The protein below binds the small molecule below.
Small molecule (SMILES): CC(=O)N[C@@H]1[C@@H](O)[C@H](O)[C@@H](CO)O[C@H]1O

Binding-site contacts:
Ligand atom O5 contacts residue THR89 of chain 24.C at 3.8 Å.
Ligand atom O5 contacts residue PHE119 of chain 24.C at 4.2 Å.
Ligand atom C1 contacts residue THR89 of chain 24.C at 3.9 Å.
Ligand atom O6 contacts residue ASN118 of chain 24.C at 4.1 Å.
Ligand atom C1 contacts residue ASN118 of chain 24.C at 1.4 Å.
Ligand atom C4 contacts residue ASN118 of chain 24.C at 4.2 Å.
Ligand atom C3 contacts residue ASN118 of chain 24.C at 3.8 Å.
Ligand atom C6 contacts residue PHE119 of chain 24.C at 4.1 Å (hydrophobic).
Ligand atom O7 contacts residue ASN118 of chain 24.C at 4.5 Å.
Ligand atom O6 contacts residue THR120 of chain 24.C at 3.1 Å (h-bond).
Ligand atom C6 contacts residue THR89 of chain 24.C at 4.2 Å.
Ligand atom N2 contacts residue ASN118 of chain 24.C at 2.9 Å (h-bond).
Ligand atom O5 contacts residue THR120 of chain 24.C at 3.4 Å (h-bond).
Ligand atom C7 contacts residue ASN118 of chain 24.C at 3.6 Å.
Ligand atom N2 contacts residue TYR90 of chain 24.C at 4.5 Å.
Ligand atom C7 contacts residue TYR90 of chain 24.C at 3.8 Å (hydrophobic).
Ligand atom O6 contacts residue THR89 of chain 24.C at 3.5 Å.
Ligand atom C5 contacts residue THR89 of chain 24.C at 4.1 Å.
Ligand atom C1 contacts residue SER66 of chain 24.C at 4.2 Å.
Ligand atom C2 contacts residue ASN118 of chain 24.C at 2.4 Å.
Ligand atom C8 contacts residue ASN118 of chain 24.C at 3.9 Å.
Ligand atom C2 contacts residue SER66 of chain 24.C at 4.4 Å.
Ligand atom O5 contacts residue ASN118 of chain 24.C at 2.4 Å (h-bond).
Ligand atom C5 contacts residue ASN118 of chain 24.C at 3.7 Å.
Ligand atom C8 contacts residue TYR90 of chain 24.C at 3.9 Å (hydrophobic).
Ligand atom C6 contacts residue THR120 of chain 24.C at 3.4 Å.
Ligand atom C5 contacts residue THR120 of chain 24.C at 4.0 Å.
Ligand atom O7 contacts residue TYR90 of chain 24.C at 3.7 Å.
Ligand atom O6 contacts residue PHE119 of chain 24.C at 2.8 Å (h-bond).

Sequence of chain 24.C:
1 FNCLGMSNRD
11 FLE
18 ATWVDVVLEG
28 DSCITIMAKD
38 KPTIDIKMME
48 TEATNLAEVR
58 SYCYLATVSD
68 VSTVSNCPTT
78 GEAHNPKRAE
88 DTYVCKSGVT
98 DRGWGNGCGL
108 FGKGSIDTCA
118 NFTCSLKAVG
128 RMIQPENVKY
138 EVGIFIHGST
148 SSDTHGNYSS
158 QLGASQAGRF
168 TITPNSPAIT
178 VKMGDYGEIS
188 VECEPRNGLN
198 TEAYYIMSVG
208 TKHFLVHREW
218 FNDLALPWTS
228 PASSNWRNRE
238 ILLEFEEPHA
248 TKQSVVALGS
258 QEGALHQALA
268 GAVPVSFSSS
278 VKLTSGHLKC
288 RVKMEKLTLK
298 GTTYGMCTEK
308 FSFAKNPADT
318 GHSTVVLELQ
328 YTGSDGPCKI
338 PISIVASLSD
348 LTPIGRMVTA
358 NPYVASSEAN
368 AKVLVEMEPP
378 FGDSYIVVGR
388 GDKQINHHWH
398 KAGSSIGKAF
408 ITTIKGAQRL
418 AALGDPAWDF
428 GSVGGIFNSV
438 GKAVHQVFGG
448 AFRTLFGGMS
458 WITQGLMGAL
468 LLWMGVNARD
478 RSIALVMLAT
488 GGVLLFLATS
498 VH